The small molecule below binds the protein below.
Small molecule (SMILES): Oc1cccc(F)c1O

Binding-site contacts:
Ligand atom O1 contacts residue GLU271 of chain 2.A at 3.6 Å (salt-bridge).
Ligand atom C4 contacts residue PHE198 of chain 2.A at 4.0 Å (hydrophobic).
Ligand atom C4 contacts residue THR255 of chain 2.A at 3.3 Å.
Ligand atom C3 contacts residue TYR261 of chain 2.A at 3.5 Å (hydrophobic).
Ligand atom C4 contacts residue HIS252 of chain 2.A at 3.3 Å.
Ligand atom C4 contacts residue HIS206 of chain 2.A at 3.5 Å.
Ligand atom C6 contacts residue THR255 of chain 2.A at 3.6 Å.
Ligand atom C5 contacts residue ILE254 of chain 2.A at 4.0 Å (hydrophobic).
Ligand atom F1 contacts residue ILE298 of chain 2.A at 3.6 Å.
Ligand atom O1 contacts residue HIS220 of chain 2.A at 2.9 Å.
Ligand atom C4 contacts residue PHE273 of chain 2.A at 4.0 Å (hydrophobic).
Ligand atom C3 contacts residue PHE198 of chain 2.A at 3.8 Å (hydrophobic).
Ligand atom O1 contacts residue TYR261 of chain 2.A at 2.8 Å (h-bond).
Ligand atom C1 contacts residue PHE198 of chain 2.A at 4.0 Å (hydrophobic).
Ligand atom C6 contacts residue ILE254 of chain 2.A at 3.2 Å (hydrophobic).
Ligand atom C2 contacts residue HIS206 of chain 2.A at 3.3 Å.
Ligand atom C2 contacts residue HIS252 of chain 2.A at 3.3 Å.
Ligand atom C1 contacts residue TYR261 of chain 2.A at 3.4 Å (hydrophobic).
Ligand atom F1 contacts residue TYR261 of chain 2.A at 3.1 Å.
Ligand atom C5 contacts residue HIS252 of chain 2.A at 3.7 Å.
Ligand atom O2 contacts residue GLU271 of chain 2.A at 3.3 Å (salt-bridge).
Ligand atom C2 contacts residue FE1 of chain 2.C at 3.1 Å.
Ligand atom O2 contacts residue PHE273 of chain 2.A at 3.5 Å.
Ligand atom C4 contacts residue ILE254 of chain 2.A at 3.8 Å (hydrophobic).
Ligand atom C1 contacts residue GLU271 of chain 2.A at 4.1 Å.
Ligand atom F1 contacts residue PHE309 of chain 2.A at 3.7 Å.
Ligand atom C6 contacts residue HIS252 of chain 2.A at 3.5 Å.
Ligand atom C2 contacts residue GLU271 of chain 2.A at 3.9 Å.
Ligand atom O2 contacts residue HIS206 of chain 2.A at 2.7 Å (h-bond).
Ligand atom C3 contacts residue HIS252 of chain 2.A at 3.5 Å.
Ligand atom O1 contacts residue HIS252 of chain 2.A at 3.7 Å.
Ligand atom F1 contacts residue HIS252 of chain 2.A at 3.8 Å.
Ligand atom C6 contacts residue PHE198 of chain 2.A at 3.8 Å (hydrophobic).
Ligand atom O2 contacts residue FE1 of chain 2.C at 2.3 Å.
Ligand atom O2 contacts residue HIS252 of chain 2.A at 3.9 Å.
Ligand atom C5 contacts residue PHE198 of chain 2.A at 3.5 Å (hydrophobic).
Ligand atom C1 contacts residue HIS252 of chain 2.A at 3.3 Å.
Ligand atom O1 contacts residue FE1 of chain 2.C at 2.1 Å.
Ligand atom C1 contacts residue FE1 of chain 2.C at 3.0 Å.
Ligand atom O2 contacts residue HIS150 of chain 2.A at 2.9 Å (h-bond).

Sequence of chain 2.A:
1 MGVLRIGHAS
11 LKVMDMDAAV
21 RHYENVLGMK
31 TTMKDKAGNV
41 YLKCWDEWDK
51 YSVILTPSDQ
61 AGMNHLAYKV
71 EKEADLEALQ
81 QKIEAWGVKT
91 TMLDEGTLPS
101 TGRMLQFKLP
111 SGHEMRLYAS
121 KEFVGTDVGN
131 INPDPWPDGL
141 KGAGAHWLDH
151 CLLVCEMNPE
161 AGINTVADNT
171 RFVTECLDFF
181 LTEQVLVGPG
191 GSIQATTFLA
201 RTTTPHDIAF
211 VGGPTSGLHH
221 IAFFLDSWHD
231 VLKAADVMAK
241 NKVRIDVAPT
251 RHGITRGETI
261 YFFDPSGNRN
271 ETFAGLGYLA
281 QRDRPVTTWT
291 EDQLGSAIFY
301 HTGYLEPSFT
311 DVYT